Sequence of chain 1.A:
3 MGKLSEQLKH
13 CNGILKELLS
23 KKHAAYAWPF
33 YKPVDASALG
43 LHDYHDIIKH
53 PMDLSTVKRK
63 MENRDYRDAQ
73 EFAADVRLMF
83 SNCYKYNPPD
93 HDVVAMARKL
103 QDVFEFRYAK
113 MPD

A protein and the small-molecule ligand that binds it are described below.
Small molecule (SMILES): CC(=O)N1c2ccc(-c3cnc(C(N)=O)nc3)cc2N(Cc2ccccc2CO)C[C@@H]1C1CC1

Binding-site contacts:
Ligand atom C54 contacts residue ASN89 of chain 1.A at 3.9 Å.
Ligand atom C59 contacts residue LEU43 of chain 1.A at 3.4 Å (hydrophobic).
Ligand atom C10 contacts residue VAL95 of chain 1.A at 3.9 Å (hydrophobic).
Ligand atom C56 contacts residue LEU43 of chain 1.A at 3.2 Å (hydrophobic).
Ligand atom C38 contacts residue VAL36 of chain 1.A at 3.8 Å (hydrophobic).
Ligand atom C56 contacts residue ASN89 of chain 1.A at 3.3 Å.
Ligand atom C08 contacts residue ASN89 of chain 1.A at 3.5 Å.
Ligand atom C05 contacts residue VAL95 of chain 1.A at 3.7 Å (hydrophobic).
Ligand atom N44 contacts residue TRP30 of chain 1.A at 3.9 Å.
Ligand atom C59 contacts residue TYR88 of chain 1.A at 3.3 Å (hydrophobic).
Ligand atom C18 contacts residue VAL95 of chain 1.A at 3.6 Å (hydrophobic).
Ligand atom O06 contacts residue VAL95 of chain 1.A at 4.0 Å.
Ligand atom C10 contacts residue ASN89 of chain 1.A at 3.7 Å.
Ligand atom C59 contacts residue ASN89 of chain 1.A at 4.0 Å.
Ligand atom C22 contacts residue MET98 of chain 1.A at 3.8 Å (hydrophobic).
Ligand atom C01 contacts residue PHE32 of chain 1.A at 3.9 Å (hydrophobic).
Ligand atom C18 contacts residue TRP30 of chain 1.A at 3.9 Å (hydrophobic).
Ligand atom C54 contacts residue LEU43 of chain 1.A at 3.5 Å (hydrophobic).
Ligand atom C05 contacts residue ASN89 of chain 1.A at 4.0 Å.
Ligand atom N07 contacts residue VAL95 of chain 1.A at 3.8 Å.
Ligand atom C41 contacts residue TRP30 of chain 1.A at 3.6 Å (hydrophobic).
Ligand atom C17 contacts residue HIS93 of chain 1.A at 3.9 Å.
Ligand atom C20 contacts residue VAL95 of chain 1.A at 4.0 Å (hydrophobic).
Ligand atom C22 contacts residue TRP30 of chain 1.A at 3.8 Å (hydrophobic).
Ligand atom C20 contacts residue MET98 of chain 1.A at 3.7 Å (hydrophobic).
Ligand atom C56 contacts residue TYR88 of chain 1.A at 3.2 Å (hydrophobic).
Ligand atom C26 contacts residue HIS93 of chain 1.A at 3.9 Å.
Ligand atom C59 contacts residue TYR46 of chain 1.A at 3.6 Å (hydrophobic).
Ligand atom C42 contacts residue TRP30 of chain 1.A at 3.7 Å (hydrophobic).
Ligand atom C27 contacts residue HIS93 of chain 1.A at 4.0 Å.
Ligand atom O06 contacts residue CYS85 of chain 1.A at 3.5 Å (h-bond).
Ligand atom O06 contacts residue ASN89 of chain 1.A at 2.9 Å (h-bond).
Ligand atom C01 contacts residue PRO31 of chain 1.A at 3.7 Å (hydrophobic).
Ligand atom C47 contacts residue LEU41 of chain 1.A at 3.7 Å (hydrophobic).
Ligand atom C20 contacts residue TRP30 of chain 1.A at 3.6 Å (hydrophobic).
Ligand atom C36 contacts residue PRO31 of chain 1.A at 3.5 Å (hydrophobic).
Ligand atom C47 contacts residue TRP30 of chain 1.A at 3.9 Å (hydrophobic).
Ligand atom N13 contacts residue VAL95 of chain 1.A at 3.8 Å.
Ligand atom C38 contacts residue PRO31 of chain 1.A at 3.5 Å (hydrophobic).
Ligand atom C35 contacts residue LEU41 of chain 1.A at 4.0 Å (hydrophobic).